Sequence of chain 1.A:
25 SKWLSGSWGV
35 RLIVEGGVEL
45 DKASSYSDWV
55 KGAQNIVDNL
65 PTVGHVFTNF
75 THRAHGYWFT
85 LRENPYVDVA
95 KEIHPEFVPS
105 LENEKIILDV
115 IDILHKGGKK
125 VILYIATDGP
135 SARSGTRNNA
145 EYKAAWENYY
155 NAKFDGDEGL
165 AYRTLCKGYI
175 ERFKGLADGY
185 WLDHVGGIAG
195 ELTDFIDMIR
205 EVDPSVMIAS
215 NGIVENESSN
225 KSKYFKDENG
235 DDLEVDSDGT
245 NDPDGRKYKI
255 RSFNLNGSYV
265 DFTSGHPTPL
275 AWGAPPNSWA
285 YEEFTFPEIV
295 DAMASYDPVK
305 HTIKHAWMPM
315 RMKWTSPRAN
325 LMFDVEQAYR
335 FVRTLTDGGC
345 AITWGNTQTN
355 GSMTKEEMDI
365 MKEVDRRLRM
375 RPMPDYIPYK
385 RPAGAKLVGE

Binding-site contacts:
Ligand atom OAB contacts residue GLY191 of chain 1.A at 4.1 Å.
Ligand atom CAE contacts residue SER226 of chain 1.A at 4.2 Å.
Ligand atom CAF contacts residue TRP276 of chain 1.A at 4.4 Å (hydrophobic).
Ligand atom OAB contacts residue SER138 of chain 1.A at 3.9 Å.
Ligand atom CAG contacts residue SER226 of chain 1.A at 3.7 Å.
Ligand atom CAE contacts residue TRP276 of chain 1.A at 4.2 Å (hydrophobic).
Ligand atom SAO contacts residue GLY190 of chain 1.A at 4.2 Å.
Ligand atom CAE contacts residue TYR228 of chain 1.A at 4.1 Å (hydrophobic).
Ligand atom OAA contacts residue GLY190 of chain 1.A at 4.3 Å.
Ligand atom SAO contacts residue SER138 of chain 1.A at 3.9 Å.
Ligand atom CAK contacts residue GLY190 of chain 1.A at 3.7 Å.
Ligand atom OAA contacts residue SER138 of chain 1.A at 2.8 Å (h-bond).
Ligand atom CAG contacts residue ARG255 of chain 1.A at 4.0 Å.
Ligand atom CAE contacts residue ARG255 of chain 1.A at 4.4 Å.
Ligand atom OAB contacts residue GLY190 of chain 1.A at 3.6 Å.
Ligand atom CAI contacts residue SER226 of chain 1.A at 4.4 Å.

A small-molecule ligand and the protein it binds are described below.
Small molecule (SMILES): O=S(=O)(O)CC(O)CNC1CCCCC1